The small molecule below binds the protein below.
Small molecule (SMILES): CC(=O)N[C@@H]1[C@@H](O)[C@H](O)[C@@H](CO)O[C@H]1O

Binding-site contacts:
Ligand atom O5 contacts residue ASN58 of chain 1.A at 2.5 Å (h-bond).
Ligand atom O7 contacts residue ASN58 of chain 1.A at 4.4 Å.
Ligand atom C4 contacts residue ASN58 of chain 1.A at 4.3 Å.
Ligand atom C1 contacts residue ASN58 of chain 1.A at 1.4 Å.
Ligand atom C5 contacts residue ASN58 of chain 1.A at 3.7 Å.
Ligand atom C6 contacts residue ASN58 of chain 1.A at 4.2 Å.
Ligand atom C7 contacts residue GLU272 of chain 1.A at 4.1 Å.
Ligand atom C3 contacts residue ASN58 of chain 1.A at 3.8 Å.
Ligand atom C7 contacts residue ASN58 of chain 1.A at 3.8 Å.
Ligand atom C8 contacts residue GLU272 of chain 1.A at 3.3 Å.
Ligand atom N2 contacts residue GLU272 of chain 1.A at 4.0 Å.
Ligand atom N2 contacts residue ASN58 of chain 1.A at 2.8 Å (h-bond).
Ligand atom C2 contacts residue ASN58 of chain 1.A at 2.5 Å.

Sequence of chain 1.A:
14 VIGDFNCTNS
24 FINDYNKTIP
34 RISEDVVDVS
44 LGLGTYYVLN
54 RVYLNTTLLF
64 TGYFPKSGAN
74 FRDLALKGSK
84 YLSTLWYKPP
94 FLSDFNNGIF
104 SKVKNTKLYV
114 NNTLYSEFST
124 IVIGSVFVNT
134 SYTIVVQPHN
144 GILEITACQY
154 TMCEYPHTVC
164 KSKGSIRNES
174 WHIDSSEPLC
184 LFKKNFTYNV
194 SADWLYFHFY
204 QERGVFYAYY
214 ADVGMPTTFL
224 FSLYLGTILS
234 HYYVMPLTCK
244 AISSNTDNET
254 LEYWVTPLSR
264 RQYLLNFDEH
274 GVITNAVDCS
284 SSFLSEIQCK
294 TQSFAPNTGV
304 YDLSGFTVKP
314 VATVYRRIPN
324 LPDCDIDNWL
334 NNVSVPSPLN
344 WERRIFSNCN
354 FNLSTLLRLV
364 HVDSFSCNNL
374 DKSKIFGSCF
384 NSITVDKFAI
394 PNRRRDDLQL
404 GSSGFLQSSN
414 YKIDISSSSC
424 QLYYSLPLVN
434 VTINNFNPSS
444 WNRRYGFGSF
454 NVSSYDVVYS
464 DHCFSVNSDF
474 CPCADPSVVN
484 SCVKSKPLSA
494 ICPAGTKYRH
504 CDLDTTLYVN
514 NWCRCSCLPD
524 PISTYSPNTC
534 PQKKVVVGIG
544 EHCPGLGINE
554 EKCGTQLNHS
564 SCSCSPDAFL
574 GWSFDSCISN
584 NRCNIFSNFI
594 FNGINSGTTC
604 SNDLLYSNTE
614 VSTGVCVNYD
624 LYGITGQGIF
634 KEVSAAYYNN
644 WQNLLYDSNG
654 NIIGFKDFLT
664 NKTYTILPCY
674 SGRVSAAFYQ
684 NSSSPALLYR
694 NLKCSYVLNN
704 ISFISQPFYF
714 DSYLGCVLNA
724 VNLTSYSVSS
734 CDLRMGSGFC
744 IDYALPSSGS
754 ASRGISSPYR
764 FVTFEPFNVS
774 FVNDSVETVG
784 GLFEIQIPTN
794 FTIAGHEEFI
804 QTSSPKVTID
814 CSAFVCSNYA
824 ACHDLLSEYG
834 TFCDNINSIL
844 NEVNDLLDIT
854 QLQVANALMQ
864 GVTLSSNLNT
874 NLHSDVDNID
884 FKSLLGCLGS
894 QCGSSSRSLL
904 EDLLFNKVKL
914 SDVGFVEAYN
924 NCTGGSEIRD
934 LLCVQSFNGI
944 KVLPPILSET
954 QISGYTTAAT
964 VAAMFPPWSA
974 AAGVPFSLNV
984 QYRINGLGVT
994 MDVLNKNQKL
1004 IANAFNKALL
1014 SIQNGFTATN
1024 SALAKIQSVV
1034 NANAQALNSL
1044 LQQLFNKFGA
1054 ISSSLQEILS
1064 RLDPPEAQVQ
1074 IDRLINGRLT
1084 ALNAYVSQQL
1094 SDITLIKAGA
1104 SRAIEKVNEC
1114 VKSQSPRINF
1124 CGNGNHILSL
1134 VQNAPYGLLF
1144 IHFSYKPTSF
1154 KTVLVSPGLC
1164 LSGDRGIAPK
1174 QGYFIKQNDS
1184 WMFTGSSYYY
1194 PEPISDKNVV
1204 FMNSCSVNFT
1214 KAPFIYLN